Sequence of chain 2.A:
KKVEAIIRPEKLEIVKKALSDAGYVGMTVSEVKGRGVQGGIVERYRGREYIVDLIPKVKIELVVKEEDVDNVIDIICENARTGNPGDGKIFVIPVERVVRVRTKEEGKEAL

The small molecule below binds the protein below.
Small molecule (SMILES): O=C(O)CCC(=O)C(=O)O

Binding-site contacts:
Ligand atom C2 contacts residue MG1 of chain 2.F at 3.0 Å.
Ligand atom O5 contacts residue PRO86 of chain 2.A at 3.4 Å.
Ligand atom O1 contacts residue GLN39 of chain 2.A at 3.9 Å.
Ligand atom O2 contacts residue GLY40 of chain 2.A at 4.0 Å.
Ligand atom C1 contacts residue GLY37 of chain 2.A at 3.3 Å.
Ligand atom C5 contacts residue LYS58 of chain 2.A at 3.5 Å.
Ligand atom O3 contacts residue LYS58 of chain 2.A at 3.3 Å (salt-bridge).
Ligand atom C4 contacts residue PRO86 of chain 2.A at 3.5 Å (hydrophobic).
Ligand atom C4 contacts residue GLY87 of chain 2.A at 4.0 Å.
Ligand atom O5 contacts residue ATP1 of chain 2.B at 3.0 Å (h-bond).
Ligand atom O2 contacts residue ATP1 of chain 2.B at 3.0 Å (h-bond).
Ligand atom C1 contacts residue ATP1 of chain 2.B at 3.6 Å.
Ligand atom O1 contacts residue GLY41 of chain 2.A at 2.7 Å (h-bond).
Ligand atom O2 contacts residue VAL38 of chain 2.A at 3.3 Å (h-bond).
Ligand atom O5 contacts residue GLY87 of chain 2.A at 3.0 Å (h-bond).
Ligand atom C1 contacts residue GLY40 of chain 2.A at 4.0 Å.
Ligand atom O4 contacts residue GLY87 of chain 2.A at 3.5 Å.
Ligand atom O4 contacts residue LYS58 of chain 2.A at 2.8 Å (salt-bridge).
Ligand atom C5 contacts residue PRO86 of chain 2.A at 3.8 Å (hydrophobic).
Ligand atom O3 contacts residue PRO86 of chain 2.A at 3.7 Å.
Ligand atom O5 contacts residue MG1 of chain 2.F at 2.1 Å.
Ligand atom O3 contacts residue ARG9 of chain 2.A at 3.4 Å (salt-bridge).
Ligand atom C2 contacts residue ATP1 of chain 2.B at 3.6 Å.
Ligand atom C5 contacts residue GLY87 of chain 2.A at 3.6 Å.
Ligand atom C1 contacts residue GLN39 of chain 2.A at 3.3 Å.
Ligand atom C3 contacts residue ILE42 of chain 2.A at 3.7 Å (hydrophobic).
Ligand atom O1 contacts residue ARG36 of chain 2.A at 3.5 Å.
Ligand atom C1 contacts residue GLY41 of chain 2.A at 3.8 Å.
Ligand atom O1 contacts residue GLY40 of chain 2.A at 3.3 Å (h-bond).
Ligand atom C1 contacts residue MG1 of chain 2.F at 2.9 Å.
Ligand atom C3 contacts residue GLY41 of chain 2.A at 3.4 Å.
Ligand atom O5 contacts residue GLN39 of chain 2.A at 2.8 Å (h-bond).
Ligand atom O2 contacts residue MG1 of chain 2.F at 2.1 Å.
Ligand atom O1 contacts residue GLY37 of chain 2.A at 3.1 Å (h-bond).
Ligand atom O2 contacts residue GLN39 of chain 2.A at 2.7 Å (h-bond).
Ligand atom C2 contacts residue GLN39 of chain 2.A at 3.4 Å.
Ligand atom O2 contacts residue GLY37 of chain 2.A at 2.9 Å (h-bond).
Ligand atom O4 contacts residue ILE56 of chain 2.A at 3.9 Å.
Ligand atom C4 contacts residue ILE42 of chain 2.A at 3.6 Å (hydrophobic).
Ligand atom O3 contacts residue GLY87 of chain 2.A at 3.8 Å.